Sequence of chain 1.H:
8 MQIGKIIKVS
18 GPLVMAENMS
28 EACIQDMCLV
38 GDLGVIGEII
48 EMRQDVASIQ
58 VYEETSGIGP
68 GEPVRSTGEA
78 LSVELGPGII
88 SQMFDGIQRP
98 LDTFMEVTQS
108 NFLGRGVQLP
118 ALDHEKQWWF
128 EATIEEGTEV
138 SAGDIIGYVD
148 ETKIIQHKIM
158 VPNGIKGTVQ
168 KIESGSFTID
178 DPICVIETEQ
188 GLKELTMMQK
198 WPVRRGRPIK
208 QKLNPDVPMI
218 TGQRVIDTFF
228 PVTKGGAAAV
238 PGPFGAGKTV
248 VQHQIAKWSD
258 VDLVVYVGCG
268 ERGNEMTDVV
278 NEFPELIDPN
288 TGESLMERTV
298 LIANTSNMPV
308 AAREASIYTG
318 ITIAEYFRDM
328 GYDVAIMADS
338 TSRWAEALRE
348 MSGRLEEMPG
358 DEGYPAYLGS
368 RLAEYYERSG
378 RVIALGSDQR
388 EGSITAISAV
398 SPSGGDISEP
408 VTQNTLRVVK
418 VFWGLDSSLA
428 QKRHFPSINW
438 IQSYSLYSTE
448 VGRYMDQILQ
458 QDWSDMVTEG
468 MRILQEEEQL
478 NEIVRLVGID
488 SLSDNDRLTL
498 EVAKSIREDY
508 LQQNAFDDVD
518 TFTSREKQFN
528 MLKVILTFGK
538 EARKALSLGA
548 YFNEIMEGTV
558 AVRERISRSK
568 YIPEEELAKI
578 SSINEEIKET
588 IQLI

Binding-site contacts:
Ligand atom O3' contacts residue ARG357 of chain 1.K at 3.0 Å.
Ligand atom O1G contacts residue MG1 of chain 1.S at 1.8 Å.
Ligand atom PG contacts residue MG1 of chain 1.S at 3.1 Å.
Ligand atom O2B contacts residue GLY244 of chain 1.H at 3.3 Å (h-bond).
Ligand atom O2A contacts residue THR246 of chain 1.H at 3.3 Å.
Ligand atom N1 contacts residue ALA512 of chain 1.H at 3.1 Å (h-bond).
Ligand atom O1G contacts residue THR246 of chain 1.H at 3.5 Å (h-bond).
Ligand atom O3A contacts residue GLY244 of chain 1.H at 2.8 Å (h-bond).
Ligand atom PB contacts residue MG1 of chain 1.S at 3.3 Å.
Ligand atom O2G contacts residue ARG269 of chain 1.H at 2.4 Å (salt-bridge).
Ligand atom C2 contacts residue ASN511 of chain 1.H at 3.3 Å.
Ligand atom O2G contacts residue ARG357 of chain 1.K at 3.2 Å (salt-bridge).
Ligand atom O2G contacts residue TYR328 of chain 1.K at 2.2 Å (h-bond).
Ligand atom O2B contacts residue LYS245 of chain 1.H at 2.9 Å.
Ligand atom N3B contacts residue GLY242 of chain 1.H at 3.4 Å (h-bond).
Ligand atom C5 contacts residue PHE432 of chain 1.H at 3.3 Å (hydrophobic).
Ligand atom C5' contacts residue GLY244 of chain 1.H at 3.4 Å.
Ligand atom N9 contacts residue PHE432 of chain 1.H at 3.1 Å.
Ligand atom O2A contacts residue GLY244 of chain 1.H at 3.1 Å.
Ligand atom O2B contacts residue PRO240 of chain 1.H at 2.8 Å (h-bond).
Ligand atom N3B contacts residue ARG357 of chain 1.K at 2.8 Å (salt-bridge).
Ligand atom N6 contacts residue PHE432 of chain 1.H at 3.4 Å.
Ligand atom O1B contacts residue MG1 of chain 1.S at 2.0 Å.
Ligand atom C4' contacts residue GLY242 of chain 1.H at 3.5 Å.
Ligand atom C6 contacts residue PHE432 of chain 1.H at 3.3 Å (hydrophobic).
Ligand atom O4' contacts residue PHE432 of chain 1.H at 3.2 Å.
Ligand atom C1' contacts residue PHE432 of chain 1.H at 3.3 Å (hydrophobic).
Ligand atom O2B contacts residue ALA243 of chain 1.H at 3.4 Å (h-bond).
Ligand atom N7 contacts residue PHE432 of chain 1.H at 3.1 Å.
Ligand atom O1B contacts residue THR246 of chain 1.H at 2.5 Å (h-bond).
Ligand atom O2A contacts residue VAL247 of chain 1.H at 3.0 Å.
Ligand atom C5' contacts residue GLY242 of chain 1.H at 3.2 Å.
Ligand atom C8 contacts residue GLY244 of chain 1.H at 3.4 Å.
Ligand atom O1G contacts residue LYS245 of chain 1.H at 3.3 Å (salt-bridge).
Ligand atom O4' contacts residue GLY242 of chain 1.H at 3.3 Å (h-bond).
Ligand atom C8 contacts residue PHE432 of chain 1.H at 3.4 Å (hydrophobic).
Ligand atom PB contacts residue LYS245 of chain 1.H at 3.3 Å.
Ligand atom C4 contacts residue PHE432 of chain 1.H at 3.1 Å (hydrophobic).
Ligand atom O1B contacts residue LYS245 of chain 1.H at 2.5 Å (salt-bridge).
Ligand atom O1G contacts residue GLU268 of chain 1.H at 3.3 Å (salt-bridge).

A protein and the small-molecule ligand that binds it are described below.
Small molecule (SMILES): Nc1ncnc2c1ncn2[C@@H]1O[C@H](CO[P](=O)(O)O[P](=O)(O)NP(=O)(O)O)[C@@H](O)[C@H]1O

Sequence of chain 1.K:
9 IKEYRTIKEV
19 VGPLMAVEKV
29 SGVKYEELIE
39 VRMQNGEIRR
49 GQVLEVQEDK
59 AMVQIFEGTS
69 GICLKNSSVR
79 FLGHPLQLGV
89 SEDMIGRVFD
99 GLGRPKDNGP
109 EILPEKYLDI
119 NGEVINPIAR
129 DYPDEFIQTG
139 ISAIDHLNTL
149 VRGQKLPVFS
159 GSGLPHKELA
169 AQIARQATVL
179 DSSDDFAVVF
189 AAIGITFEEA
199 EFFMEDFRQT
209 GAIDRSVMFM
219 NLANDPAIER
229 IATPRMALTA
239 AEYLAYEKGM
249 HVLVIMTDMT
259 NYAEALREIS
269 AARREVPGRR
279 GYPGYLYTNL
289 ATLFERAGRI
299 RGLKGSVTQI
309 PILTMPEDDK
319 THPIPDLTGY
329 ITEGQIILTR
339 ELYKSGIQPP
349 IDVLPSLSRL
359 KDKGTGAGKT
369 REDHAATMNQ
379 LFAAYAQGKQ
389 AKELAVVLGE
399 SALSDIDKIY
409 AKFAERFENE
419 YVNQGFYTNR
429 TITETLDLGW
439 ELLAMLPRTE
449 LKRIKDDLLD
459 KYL